Sequence of chain 1.A:
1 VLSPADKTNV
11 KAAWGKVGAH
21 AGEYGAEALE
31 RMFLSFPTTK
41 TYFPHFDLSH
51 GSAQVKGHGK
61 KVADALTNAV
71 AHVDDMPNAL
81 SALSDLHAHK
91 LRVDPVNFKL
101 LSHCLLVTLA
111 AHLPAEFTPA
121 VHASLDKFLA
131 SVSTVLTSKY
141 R

A small-molecule ligand and the protein it binds are described below.
Small molecule (SMILES): O=Cc1ccco1

Binding-site contacts:
Ligand atom O3 contacts residue ALA130 of chain 1.A at 4.3 Å.
Ligand atom O3 contacts residue THR134 of chain 1.C at 3.7 Å.
Ligand atom C4 contacts residue THR134 of chain 1.A at 3.6 Å.
Ligand atom C4 contacts residue ALA130 of chain 1.A at 3.6 Å (hydrophobic).
Ligand atom C5 contacts residue SER131 of chain 1.A at 4.2 Å.
Ligand atom C5 contacts residue LYS127 of chain 1.A at 4.5 Å.
Ligand atom C1 contacts residue LYS127 of chain 1.A at 4.0 Å.
Ligand atom C5 contacts residue ALA130 of chain 1.A at 3.5 Å (hydrophobic).
Ligand atom C2 contacts residue LYS127 of chain 1.A at 4.3 Å.
Ligand atom C2 contacts residue VAL1 of chain 1.A at 2.4 Å (hydrophobic).
Ligand atom C5 contacts residue THR134 of chain 1.C at 3.9 Å.
Ligand atom O3 contacts residue THR134 of chain 1.A at 4.4 Å.
Ligand atom C6 contacts residue SER131 of chain 1.A at 4.1 Å.
Ligand atom C6 contacts residue SER138 of chain 1.C at 3.6 Å.
Ligand atom C4 contacts residue SER131 of chain 1.A at 3.9 Å.
Ligand atom C1 contacts residue VAL1 of chain 1.A at 1.4 Å (hydrophobic).
Ligand atom C4 contacts residue VAL1 of chain 1.A at 4.1 Å (hydrophobic).
Ligand atom C4 contacts residue THR134 of chain 1.C at 3.5 Å.
Ligand atom C6 contacts residue LYS127 of chain 1.A at 3.8 Å.
Ligand atom C6 contacts residue ALA130 of chain 1.A at 4.0 Å (hydrophobic).
Ligand atom C1 contacts residue SER131 of chain 1.A at 3.4 Å.
Ligand atom C1 contacts residue LEU2 of chain 1.A at 3.6 Å (hydrophobic).
Ligand atom C6 contacts residue VAL1 of chain 1.A at 3.4 Å (hydrophobic).
Ligand atom O3 contacts residue VAL1 of chain 1.A at 3.0 Å (h-bond).
Ligand atom C1 contacts residue SER138 of chain 1.C at 3.6 Å.
Ligand atom C5 contacts residue VAL1 of chain 1.A at 4.4 Å (hydrophobic).
Ligand atom O3 contacts residue SER131 of chain 1.A at 3.4 Å (h-bond).
Ligand atom C2 contacts residue THR134 of chain 1.C at 4.2 Å.
Ligand atom C6 contacts residue THR134 of chain 1.C at 4.4 Å.
Ligand atom C2 contacts residue SER131 of chain 1.A at 3.4 Å.
Ligand atom C2 contacts residue SER138 of chain 1.C at 3.8 Å.

Sequence of chain 1.C:
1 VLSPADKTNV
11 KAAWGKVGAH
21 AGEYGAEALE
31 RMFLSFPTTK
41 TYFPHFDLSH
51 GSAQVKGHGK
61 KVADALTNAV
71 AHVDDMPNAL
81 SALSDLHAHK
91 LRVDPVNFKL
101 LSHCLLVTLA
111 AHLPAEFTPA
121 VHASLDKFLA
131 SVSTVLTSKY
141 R